A small-molecule ligand and the protein it binds are described below.
Small molecule (SMILES): Nc1nnc(-c2c[nH]c3ncc(-c4c[nH]c5ccccc45)cc23)o1

Sequence of chain 1.B:
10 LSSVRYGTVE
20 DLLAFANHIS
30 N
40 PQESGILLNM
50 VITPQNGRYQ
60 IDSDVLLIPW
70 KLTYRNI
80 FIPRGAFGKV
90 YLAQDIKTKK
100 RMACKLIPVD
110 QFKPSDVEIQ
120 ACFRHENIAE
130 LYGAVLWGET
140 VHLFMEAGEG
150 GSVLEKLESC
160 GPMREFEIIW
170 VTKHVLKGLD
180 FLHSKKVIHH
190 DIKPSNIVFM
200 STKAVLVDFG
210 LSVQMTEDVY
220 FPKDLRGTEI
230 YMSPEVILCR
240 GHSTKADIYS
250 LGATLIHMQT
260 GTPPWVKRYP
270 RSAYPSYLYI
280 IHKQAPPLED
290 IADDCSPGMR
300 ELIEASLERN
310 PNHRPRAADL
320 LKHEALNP

Binding-site contacts:
Ligand atom N3 contacts residue GLU145 of chain 1.B at 2.9 Å (salt-bridge).
Ligand atom C14 contacts residue TRP69 of chain 1.B at 3.5 Å (hydrophobic).
Ligand atom N5 contacts residue PRO82 of chain 1.B at 3.4 Å.
Ligand atom C12 contacts residue GLU154 of chain 1.B at 3.2 Å.
Ligand atom C3 contacts residue VAL206 of chain 1.B at 3.6 Å (hydrophobic).
Ligand atom N4 contacts residue GLY147 of chain 1.B at 2.9 Å (h-bond).
Ligand atom N1 contacts residue ASP207 of chain 1.B at 3.6 Å (salt-bridge).
Ligand atom C14 contacts residue GLY150 of chain 1.B at 3.6 Å.
Ligand atom C2 contacts residue VAL206 of chain 1.B at 3.7 Å (hydrophobic).
Ligand atom N1 contacts residue LYS104 of chain 1.B at 3.0 Å (salt-bridge).
Ligand atom C5 contacts residue VAL197 of chain 1.B at 3.7 Å (hydrophobic).
Ligand atom C contacts residue VAL89 of chain 1.B at 3.7 Å (hydrophobic).
Ligand atom C6 contacts residue VAL197 of chain 1.B at 3.6 Å (hydrophobic).
Ligand atom N2 contacts residue MET144 of chain 1.B at 3.8 Å.
Ligand atom C13 contacts residue GLY150 of chain 1.B at 3.6 Å.
Ligand atom N3 contacts residue ALA102 of chain 1.B at 3.3 Å.
Ligand atom N5 contacts residue GLU154 of chain 1.B at 3.4 Å (salt-bridge).
Ligand atom C5 contacts residue GLY147 of chain 1.B at 3.3 Å.
Ligand atom C10 contacts residue PRO82 of chain 1.B at 3.7 Å (hydrophobic).
Ligand atom N4 contacts residue TRP69 of chain 1.B at 3.7 Å.
Ligand atom C4 contacts residue ALA102 of chain 1.B at 3.6 Å (hydrophobic).
Ligand atom C15 contacts residue GLY147 of chain 1.B at 3.7 Å.
Ligand atom C10 contacts residue SER151 of chain 1.B at 3.8 Å.
Ligand atom N contacts residue ASP207 of chain 1.B at 3.0 Å (salt-bridge).
Ligand atom C3 contacts residue ALA102 of chain 1.B at 3.6 Å (hydrophobic).
Ligand atom C9 contacts residue PRO82 of chain 1.B at 3.8 Å (hydrophobic).
Ligand atom C1 contacts residue VAL206 of chain 1.B at 3.6 Å (hydrophobic).
Ligand atom O contacts residue VAL206 of chain 1.B at 3.5 Å.
Ligand atom O contacts residue VAL89 of chain 1.B at 3.5 Å.
Ligand atom N contacts residue GLY84 of chain 1.B at 3.4 Å.
Ligand atom C11 contacts residue PRO82 of chain 1.B at 3.6 Å (hydrophobic).
Ligand atom C contacts residue ASP207 of chain 1.B at 3.7 Å.
Ligand atom C5 contacts residue TRP69 of chain 1.B at 3.7 Å (hydrophobic).
Ligand atom C15 contacts residue GLY150 of chain 1.B at 3.7 Å.
Ligand atom C11 contacts residue GLU154 of chain 1.B at 3.6 Å.
Ligand atom C12 contacts residue PHE80 of chain 1.B at 3.6 Å (hydrophobic).
Ligand atom N5 contacts residue SER151 of chain 1.B at 3.6 Å.
Ligand atom C16 contacts residue PRO82 of chain 1.B at 3.7 Å (hydrophobic).
Ligand atom C15 contacts residue TRP69 of chain 1.B at 3.4 Å (hydrophobic).
Ligand atom C3 contacts residue GLU145 of chain 1.B at 3.7 Å.